Binding-site contacts:
Ligand atom O13 contacts residue GLN32 of chain 1.A at 3.9 Å.
Ligand atom C34 contacts residue ASN87 of chain 1.A at 3.9 Å.
Ligand atom C28 contacts residue ARG92 of chain 1.A at 3.9 Å.
Ligand atom C01 contacts residue TYR86 of chain 1.A at 3.6 Å (hydrophobic).
Ligand atom C02 contacts residue ASN87 of chain 1.A at 3.6 Å.
Ligand atom C14 contacts residue GLN32 of chain 1.A at 3.9 Å.
Ligand atom C25 contacts residue ARG92 of chain 1.A at 4.0 Å.
Ligand atom C11 contacts residue LEU28 of chain 1.A at 3.5 Å (hydrophobic).
Ligand atom C28 contacts residue PRO29 of chain 1.A at 3.3 Å (hydrophobic).
Ligand atom O37 contacts residue TYR44 of chain 1.A at 3.6 Å.
Ligand atom N31 contacts residue VAL93 of chain 1.A at 4.0 Å.
Ligand atom C24 contacts residue ARG92 of chain 1.A at 3.8 Å.
Ligand atom C34 contacts residue VAL93 of chain 1.A at 3.8 Å (hydrophobic).
Ligand atom C11 contacts residue GLN32 of chain 1.A at 3.9 Å.
Ligand atom C29 contacts residue ARG92 of chain 1.A at 3.7 Å.
Ligand atom C22 contacts residue ARG92 of chain 1.A at 3.9 Å.
Ligand atom C35 contacts residue PRO29 of chain 1.A at 3.6 Å (hydrophobic).
Ligand atom C35 contacts residue PHE30 of chain 1.A at 3.8 Å (hydrophobic).
Ligand atom O30 contacts residue ARG92 of chain 1.A at 2.8 Å (salt-bridge).
Ligand atom C34 contacts residue VAL34 of chain 1.A at 3.8 Å (hydrophobic).
Ligand atom C27 contacts residue LEU28 of chain 1.A at 3.9 Å (hydrophobic).
Ligand atom C10 contacts residue PRO29 of chain 1.A at 3.8 Å (hydrophobic).
Ligand atom N36 contacts residue ALA83 of chain 1.A at 3.9 Å.
Ligand atom C27 contacts residue PRO25 of chain 1.A at 3.8 Å (hydrophobic).
Ligand atom C35 contacts residue VAL93 of chain 1.A at 3.8 Å (hydrophobic).
Ligand atom C01 contacts residue ASN87 of chain 1.A at 3.7 Å.
Ligand atom C33 contacts residue PRO29 of chain 1.A at 3.6 Å (hydrophobic).
Ligand atom C29 contacts residue VAL93 of chain 1.A at 4.0 Å (hydrophobic).
Ligand atom C27 contacts residue PRO29 of chain 1.A at 3.6 Å (hydrophobic).
Ligand atom C05 contacts residue VAL93 of chain 1.A at 3.5 Å (hydrophobic).
Ligand atom C29 contacts residue PRO29 of chain 1.A at 4.0 Å (hydrophobic).
Ligand atom C06 contacts residue VAL93 of chain 1.A at 3.8 Å (hydrophobic).
Ligand atom C01 contacts residue ILE41 of chain 1.A at 3.6 Å (hydrophobic).
Ligand atom C32 contacts residue PRO29 of chain 1.A at 3.8 Å (hydrophobic).
Ligand atom O37 contacts residue TYR86 of chain 1.A at 3.7 Å.
Ligand atom N36 contacts residue ASN87 of chain 1.A at 3.3 Å (h-bond).
Ligand atom C26 contacts residue LEU28 of chain 1.A at 3.8 Å (hydrophobic).
Ligand atom O37 contacts residue ASN87 of chain 1.A at 3.1 Å (h-bond).
Ligand atom C28 contacts residue PHE96 of chain 1.A at 3.5 Å (hydrophobic).
Ligand atom C27 contacts residue PHE96 of chain 1.A at 3.7 Å (hydrophobic).

This protein binds this small molecule.
Small molecule (SMILES): COC1CCC(n2c([C@@H]3CCCC(=O)N3c3ccccc3)nc3cc(-c4c(C)noc4C)ccc32)CC1

Sequence of chain 1.A:
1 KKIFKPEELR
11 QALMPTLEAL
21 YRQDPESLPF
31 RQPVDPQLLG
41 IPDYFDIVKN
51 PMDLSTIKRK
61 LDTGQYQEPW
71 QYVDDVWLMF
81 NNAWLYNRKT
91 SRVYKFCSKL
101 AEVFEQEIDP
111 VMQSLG